The small molecule below binds the protein below.
Small molecule (SMILES): N#Cc1ccc([C@H]2CCCc3cncn32)cc1

Sequence of chain 1.B:
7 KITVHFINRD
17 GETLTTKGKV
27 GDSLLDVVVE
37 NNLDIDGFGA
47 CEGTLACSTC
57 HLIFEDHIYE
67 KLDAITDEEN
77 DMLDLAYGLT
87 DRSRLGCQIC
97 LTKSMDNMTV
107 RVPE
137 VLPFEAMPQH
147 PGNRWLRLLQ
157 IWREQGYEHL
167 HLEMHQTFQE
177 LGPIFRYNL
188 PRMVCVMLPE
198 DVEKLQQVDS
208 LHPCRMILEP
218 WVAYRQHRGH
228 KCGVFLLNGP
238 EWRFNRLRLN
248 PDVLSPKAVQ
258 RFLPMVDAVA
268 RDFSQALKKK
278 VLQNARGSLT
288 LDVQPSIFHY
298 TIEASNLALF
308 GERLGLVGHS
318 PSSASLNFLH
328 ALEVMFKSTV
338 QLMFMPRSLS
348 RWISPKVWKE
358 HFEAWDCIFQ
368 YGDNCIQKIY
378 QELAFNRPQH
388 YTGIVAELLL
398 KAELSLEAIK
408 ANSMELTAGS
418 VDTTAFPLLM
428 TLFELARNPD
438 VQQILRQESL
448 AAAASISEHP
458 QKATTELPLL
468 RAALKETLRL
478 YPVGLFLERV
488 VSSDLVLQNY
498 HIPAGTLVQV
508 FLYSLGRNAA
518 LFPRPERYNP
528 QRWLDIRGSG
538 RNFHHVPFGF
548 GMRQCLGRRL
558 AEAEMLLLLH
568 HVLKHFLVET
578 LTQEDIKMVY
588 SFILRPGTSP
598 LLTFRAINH

Binding-site contacts:
Ligand atom C16 contacts residue TRP362 of chain 1.B at 4.1 Å (hydrophobic).
Ligand atom C08 contacts residue PHE232 of chain 1.B at 3.9 Å (hydrophobic).
Ligand atom C14 contacts residue GLU412 of chain 1.B at 4.1 Å.
Ligand atom C07 contacts residue PHE232 of chain 1.B at 3.8 Å (hydrophobic).
Ligand atom C13 contacts residue GLU412 of chain 1.B at 3.9 Å.
Ligand atom C12 contacts residue GLU412 of chain 1.B at 4.1 Å.
Ligand atom N06 contacts residue HEM1 of chain 1.H at 2.4 Å.
Ligand atom C12 contacts residue PHE232 of chain 1.B at 3.9 Å (hydrophobic).
Ligand atom C08 contacts residue THR420 of chain 1.B at 3.9 Å.
Ligand atom C09 contacts residue PHE232 of chain 1.B at 3.9 Å (hydrophobic).
Ligand atom C16 contacts residue GLU412 of chain 1.B at 3.4 Å.
Ligand atom C16 contacts residue ARG222 of chain 1.B at 4.0 Å.
Ligand atom N17 contacts residue GLU412 of chain 1.B at 3.1 Å.
Ligand atom N17 contacts residue ARG222 of chain 1.B at 3.1 Å (salt-bridge).
Ligand atom C05 contacts residue HEM1 of chain 1.H at 3.2 Å.
Ligand atom C13 contacts residue TRP218 of chain 1.B at 3.6 Å (hydrophobic).
Ligand atom C12 contacts residue TRP218 of chain 1.B at 3.5 Å (hydrophobic).
Ligand atom C05 contacts residue THR420 of chain 1.B at 3.6 Å.
Ligand atom C11 contacts residue PHE232 of chain 1.B at 3.9 Å (hydrophobic).
Ligand atom C15 contacts residue GLY416 of chain 1.B at 3.2 Å.
Ligand atom N06 contacts residue THR420 of chain 1.B at 4.1 Å.
Ligand atom N17 contacts residue TRP362 of chain 1.B at 3.9 Å.
Ligand atom C07 contacts residue HEM1 of chain 1.H at 3.5 Å.
Ligand atom C15 contacts residue ALA415 of chain 1.B at 3.5 Å (hydrophobic).
Ligand atom C11 contacts residue TRP218 of chain 1.B at 3.9 Å (hydrophobic).
Ligand atom C01 contacts residue PHE589 of chain 1.B at 3.8 Å (hydrophobic).
Ligand atom C03 contacts residue THR420 of chain 1.B at 3.7 Å.
Ligand atom N04 contacts residue THR420 of chain 1.B at 3.4 Å.
Ligand atom C02 contacts residue THR420 of chain 1.B at 3.9 Å.
Ligand atom C16 contacts residue TRP218 of chain 1.B at 3.9 Å (hydrophobic).
Ligand atom C14 contacts residue GLY416 of chain 1.B at 3.6 Å.
Ligand atom C11 contacts residue GLY416 of chain 1.B at 4.1 Å.
Ligand atom C01 contacts residue TRP218 of chain 1.B at 3.6 Å (hydrophobic).
Ligand atom C10 contacts residue GLY416 of chain 1.B at 3.4 Å.
Ligand atom C14 contacts residue TRP218 of chain 1.B at 4.2 Å (hydrophobic).
Ligand atom C02 contacts residue PHE333 of chain 1.B at 3.5 Å (hydrophobic).
Ligand atom C05 contacts residue GLY416 of chain 1.B at 3.9 Å.
Ligand atom C14 contacts residue ALA415 of chain 1.B at 3.5 Å (hydrophobic).
Ligand atom C03 contacts residue GLY416 of chain 1.B at 3.6 Å.
Ligand atom C01 contacts residue PHE333 of chain 1.B at 3.9 Å (hydrophobic).